This protein binds this small molecule.
Small molecule (SMILES): C[C@H](NC(=O)[C@@H](NC(=O)[C@H](CCC(N)=O)NC(=O)[C@H](CCCCN)NC(=O)[C@@H](N)[C@@H](C)O)[C@@H](C)O)C(=O)N[C@@H](CCCN=C(N)N)C(=O)N[C@@H](CCCCNC(=O)c1ccccc1)C(=O)N[C@H](C=O)CO

Binding-site contacts:
Ligand atom NH2 contacts residue ASP106 of chain 1.B at 2.9 Å (salt-bridge).
Ligand atom C7 contacts residue TYR81 of chain 1.B at 3.4 Å (hydrophobic).
Ligand atom O1 contacts residue GLY80 of chain 1.B at 3.4 Å.
Ligand atom CG contacts residue LEU109 of chain 1.B at 3.4 Å (hydrophobic).
Ligand atom CA contacts residue LEU111 of chain 1.B at 3.7 Å (hydrophobic).
Ligand atom NH1 contacts residue ASP106 of chain 1.B at 3.1 Å (salt-bridge).
Ligand atom C7 contacts residue PHE62 of chain 1.B at 3.6 Å (hydrophobic).
Ligand atom C5 contacts residue PHE31 of chain 1.B at 3.5 Å (hydrophobic).
Ligand atom NH2 contacts residue ILE85 of chain 1.B at 3.5 Å.
Ligand atom OE1 contacts residue PHE108 of chain 1.B at 3.4 Å.
Ligand atom C4 contacts residue SER61 of chain 1.B at 3.2 Å.
Ligand atom O contacts residue HIS110 of chain 1.B at 3.4 Å.
Ligand atom O contacts residue GLY83 of chain 1.B at 3.3 Å (h-bond).
Ligand atom C3 contacts residue SER61 of chain 1.B at 3.1 Å.
Ligand atom O contacts residue LEU111 of chain 1.B at 2.9 Å (h-bond).
Ligand atom CZ contacts residue ASP106 of chain 1.B at 3.4 Å.
Ligand atom C8 contacts residue ALA82 of chain 1.B at 3.3 Å (hydrophobic).
Ligand atom C1 contacts residue SER79 of chain 1.B at 3.5 Å.
Ligand atom O contacts residue LEU111 of chain 1.B at 3.6 Å.
Ligand atom CB contacts residue GLY83 of chain 1.B at 3.6 Å.
Ligand atom CA contacts residue LEU109 of chain 1.B at 3.4 Å (hydrophobic).
Ligand atom N contacts residue GLY83 of chain 1.B at 2.8 Å (h-bond).
Ligand atom N contacts residue LEU109 of chain 1.B at 3.1 Å (h-bond).
Ligand atom C2 contacts residue PHE62 of chain 1.B at 3.7 Å (hydrophobic).
Ligand atom C9 contacts residue ALA82 of chain 1.B at 3.5 Å (hydrophobic).
Ligand atom C6 contacts residue PHE31 of chain 1.B at 3.3 Å (hydrophobic).
Ligand atom N1 contacts residue SER61 of chain 1.B at 3.2 Å (h-bond).
Ligand atom C6 contacts residue PHE62 of chain 1.B at 3.7 Å (hydrophobic).
Ligand atom O contacts residue ALA82 of chain 1.B at 3.2 Å.
Ligand atom CG2 contacts residue LEU109 of chain 1.B at 3.6 Å (hydrophobic).
Ligand atom C1 contacts residue PHE62 of chain 1.B at 3.3 Å (hydrophobic).
Ligand atom CA contacts residue GLY83 of chain 1.B at 3.3 Å.
Ligand atom C11 contacts residue HIS59 of chain 1.B at 3.6 Å.
Ligand atom C contacts residue GLY83 of chain 1.B at 3.6 Å.
Ligand atom CG2 contacts residue HIS110 of chain 1.B at 3.7 Å.
Ligand atom C10 contacts residue HIS59 of chain 1.B at 3.3 Å.
Ligand atom O1 contacts residue TYR81 of chain 1.B at 3.1 Å (h-bond).
Ligand atom NH2 contacts residue PHE84 of chain 1.B at 3.6 Å.
Ligand atom OG contacts residue HIS59 of chain 1.B at 2.8 Å (h-bond).
Ligand atom C11 contacts residue GLY83 of chain 1.B at 3.5 Å.

Sequence of chain 1.B:
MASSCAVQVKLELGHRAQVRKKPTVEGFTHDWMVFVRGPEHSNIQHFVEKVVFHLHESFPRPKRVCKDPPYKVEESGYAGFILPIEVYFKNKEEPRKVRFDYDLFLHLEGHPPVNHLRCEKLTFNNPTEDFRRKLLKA